A protein and the small-molecule ligand that binds it are described below.
Small molecule (SMILES): CC(=O)N[C@H]1[C@H](O[C@H]2[C@H](O)[C@@H](NC(C)=O)CO[C@@H]2CO)O[C@H](CO)[C@@H](O)[C@@H]1O

Sequence of chain 1.C:
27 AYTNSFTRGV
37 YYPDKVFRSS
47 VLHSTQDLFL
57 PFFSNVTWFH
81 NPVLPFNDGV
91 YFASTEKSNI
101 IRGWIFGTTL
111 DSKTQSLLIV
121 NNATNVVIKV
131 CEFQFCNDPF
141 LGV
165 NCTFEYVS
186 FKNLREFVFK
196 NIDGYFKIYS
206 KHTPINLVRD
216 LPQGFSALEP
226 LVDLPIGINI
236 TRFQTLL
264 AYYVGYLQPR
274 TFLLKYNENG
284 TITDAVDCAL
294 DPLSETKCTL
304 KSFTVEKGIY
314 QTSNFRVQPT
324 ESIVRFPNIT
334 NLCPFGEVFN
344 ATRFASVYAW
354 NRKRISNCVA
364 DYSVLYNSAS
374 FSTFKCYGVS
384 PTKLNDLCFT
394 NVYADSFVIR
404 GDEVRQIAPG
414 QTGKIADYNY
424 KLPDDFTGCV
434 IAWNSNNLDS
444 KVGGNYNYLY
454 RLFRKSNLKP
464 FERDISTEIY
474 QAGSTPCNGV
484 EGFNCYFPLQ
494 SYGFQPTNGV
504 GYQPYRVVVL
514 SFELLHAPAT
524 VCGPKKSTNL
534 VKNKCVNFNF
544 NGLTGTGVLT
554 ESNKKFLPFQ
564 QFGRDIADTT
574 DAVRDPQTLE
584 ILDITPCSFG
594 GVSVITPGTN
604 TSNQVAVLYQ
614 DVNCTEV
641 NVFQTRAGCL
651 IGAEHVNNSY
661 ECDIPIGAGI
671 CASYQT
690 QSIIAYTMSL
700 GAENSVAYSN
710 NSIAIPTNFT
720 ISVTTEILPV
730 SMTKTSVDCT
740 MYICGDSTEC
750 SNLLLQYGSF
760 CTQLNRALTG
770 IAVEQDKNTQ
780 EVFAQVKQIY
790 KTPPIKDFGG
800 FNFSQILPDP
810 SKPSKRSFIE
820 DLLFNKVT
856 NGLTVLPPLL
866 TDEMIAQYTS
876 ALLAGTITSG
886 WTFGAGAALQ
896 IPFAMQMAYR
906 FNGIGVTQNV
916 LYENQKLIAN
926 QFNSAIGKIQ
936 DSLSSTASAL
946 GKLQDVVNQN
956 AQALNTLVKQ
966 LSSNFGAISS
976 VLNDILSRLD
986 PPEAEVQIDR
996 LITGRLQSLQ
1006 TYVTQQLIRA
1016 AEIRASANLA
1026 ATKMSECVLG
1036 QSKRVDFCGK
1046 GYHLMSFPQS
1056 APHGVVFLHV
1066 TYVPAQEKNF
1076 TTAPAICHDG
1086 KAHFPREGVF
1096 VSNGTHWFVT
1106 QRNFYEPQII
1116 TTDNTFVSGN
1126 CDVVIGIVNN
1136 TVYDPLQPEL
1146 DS

Binding-site contacts:
Ligand atom C3 contacts residue ASN282 of chain 1.C at 3.8 Å.
Ligand atom C2 contacts residue ASN282 of chain 1.C at 2.5 Å.
Ligand atom N2 contacts residue ASN282 of chain 1.C at 2.8 Å (h-bond).
Ligand atom C8 contacts residue GLU281 of chain 1.C at 3.5 Å.
Ligand atom C7 contacts residue ASN282 of chain 1.C at 3.1 Å.
Ligand atom O7 contacts residue ASN282 of chain 1.C at 3.1 Å (h-bond).
Ligand atom C1 contacts residue ASN282 of chain 1.C at 1.4 Å.
Ligand atom O5 contacts residue ASN282 of chain 1.C at 2.4 Å (h-bond).
Ligand atom C5 contacts residue ASN282 of chain 1.C at 3.6 Å.
Ligand atom C8 contacts residue ASN280 of chain 1.C at 4.1 Å.
Ligand atom C8 contacts residue ASN282 of chain 1.C at 4.2 Å.
Ligand atom C4 contacts residue ASN282 of chain 1.C at 4.3 Å.
Ligand atom O7 contacts residue ASN280 of chain 1.C at 3.6 Å (h-bond).
Ligand atom C7 contacts residue ASN280 of chain 1.C at 4.2 Å.